Binding-site contacts:
Ligand atom OP1 contacts residue ARG342 of chain 1.I at 2.6 Å (salt-bridge).
Ligand atom P contacts residue SER260 of chain 1.I at 3.2 Å.
Ligand atom OP1 contacts residue GLN188 of chain 1.I at 3.3 Å (h-bond).
Ligand atom OP2 contacts residue SER260 of chain 1.I at 3.2 Å (h-bond).
Ligand atom N3 contacts residue TYR226 of chain 1.I at 3.1 Å.
Ligand atom O4 contacts residue ARG175 of chain 1.I at 3.3 Å (salt-bridge).
Ligand atom OP1 contacts residue PHE189 of chain 1.I at 2.9 Å (h-bond).
Ligand atom O2 contacts residue ASN253 of chain 1.I at 3.3 Å (h-bond).
Ligand atom N7 contacts residue TYR321 of chain 1.I at 3.3 Å.
Ligand atom O4' contacts residue ARG313 of chain 1.I at 3.1 Å (salt-bridge).
Ligand atom C2 contacts residue TYR226 of chain 1.I at 3.2 Å (hydrophobic).
Ligand atom O4 contacts residue TRP177 of chain 1.I at 3.1 Å.
Ligand atom OP2 contacts residue LYS322 of chain 1.I at 3.3 Å (salt-bridge).
Ligand atom O2 contacts residue SER22 of chain 1.I at 3.2 Å.
Ligand atom C5 contacts residue TYR226 of chain 1.I at 3.1 Å (hydrophobic).
Ligand atom OP2 contacts residue GLY262 of chain 1.I at 3.0 Å (h-bond).
Ligand atom OP1 contacts residue SER260 of chain 1.I at 2.5 Å (h-bond).
Ligand atom OP1 contacts residue GLY190 of chain 1.I at 3.2 Å.
Ligand atom C6 contacts residue TYR226 of chain 1.I at 3.2 Å (hydrophobic).
Ligand atom O2' contacts residue SER251 of chain 1.I at 3.1 Å.
Ligand atom N3 contacts residue ARG313 of chain 1.I at 3.2 Å.
Ligand atom OP1 contacts residue ARG336 of chain 1.I at 3.1 Å (salt-bridge).
Ligand atom OP1 contacts residue THR229 of chain 1.I at 2.4 Å (h-bond).
Ligand atom O2' contacts residue ASN253 of chain 1.I at 2.5 Å (h-bond).
Ligand atom C5 contacts residue TRP177 of chain 1.I at 3.0 Å (hydrophobic).
Ligand atom OP1 contacts residue ASN187 of chain 1.I at 3.2 Å.
Ligand atom N7 contacts residue ARG342 of chain 1.I at 3.2 Å (salt-bridge).
Ligand atom O3' contacts residue LYS322 of chain 1.I at 2.6 Å (salt-bridge).
Ligand atom OP2 contacts residue LYS266 of chain 1.I at 2.9 Å (salt-bridge).
Ligand atom OP1 contacts residue LEU261 of chain 1.I at 2.8 Å (h-bond).
Ligand atom N3 contacts residue ARG313 of chain 1.I at 3.2 Å (salt-bridge).
Ligand atom OP1 contacts residue THR191 of chain 1.I at 3.0 Å (h-bond).
Ligand atom OP1 contacts residue SER250 of chain 1.I at 3.1 Å (h-bond).
Ligand atom C1' contacts residue ARG313 of chain 1.I at 3.3 Å.
Ligand atom O3' contacts residue SER250 of chain 1.I at 3.1 Å (h-bond).
Ligand atom OP2 contacts residue ASN187 of chain 1.I at 2.9 Å (h-bond).
Ligand atom OP2 contacts residue ASN228 of chain 1.I at 2.7 Å (h-bond).
Ligand atom C4 contacts residue TYR226 of chain 1.I at 3.0 Å (hydrophobic).
Ligand atom O2' contacts residue LYS322 of chain 1.I at 2.9 Å (salt-bridge).
Ligand atom N1 contacts residue LEU252 of chain 1.I at 3.2 Å.

This protein binds this small molecule.
Small molecule (SMILES): N=c1ccn([C@@H]2O[C@H](CO[P](=O)(O)O[C@H]3[C@@H](O)[C@H](n4ccc(N)nc4=O)O[C@@H]3CO[P](=O)(O)O[C@H]3[C@@H](O)[C@H](n4ccc(=O)[nH]c4=O)O[C@@H]3CO[P](=O)(O)O[C@H]3[C@@H](O)[C@H](n4ccc(N)nc4=O)O[C@@H]3CO[P](=O)(O)O[C@H]3[C@@H](O)[C@H](n4ccc(=O)[nH]c4=O)O[C@@H]3CO[P](=O)(O)O[C@H]3[C@@H](O)[C@H](n4cnc5c(N)ncnc54)O[C@@H]3CO[P](=O)(O)O[C@H]3[C@@H](O)[C@H](n4ccc(=O)[nH]c4=O)O[C@@H]3CO[P](=O)(O)O[C@H]3[C@@H](O)[C@H](n4ccc(=O)[nH]c4=O)O[C@@H]3COP(=O)=O)[C@@H](O)[C@H]2O)c(=O)[nH]1

Sequence of chain 1.I:
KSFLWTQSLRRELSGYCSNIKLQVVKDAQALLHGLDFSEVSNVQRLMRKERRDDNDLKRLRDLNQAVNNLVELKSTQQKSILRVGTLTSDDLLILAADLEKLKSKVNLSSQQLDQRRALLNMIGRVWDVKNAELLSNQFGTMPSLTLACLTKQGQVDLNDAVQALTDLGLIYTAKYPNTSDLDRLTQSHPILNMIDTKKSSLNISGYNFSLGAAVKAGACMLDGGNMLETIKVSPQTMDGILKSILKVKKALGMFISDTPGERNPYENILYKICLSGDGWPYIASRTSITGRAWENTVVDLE